Sequence of chain 1.F:
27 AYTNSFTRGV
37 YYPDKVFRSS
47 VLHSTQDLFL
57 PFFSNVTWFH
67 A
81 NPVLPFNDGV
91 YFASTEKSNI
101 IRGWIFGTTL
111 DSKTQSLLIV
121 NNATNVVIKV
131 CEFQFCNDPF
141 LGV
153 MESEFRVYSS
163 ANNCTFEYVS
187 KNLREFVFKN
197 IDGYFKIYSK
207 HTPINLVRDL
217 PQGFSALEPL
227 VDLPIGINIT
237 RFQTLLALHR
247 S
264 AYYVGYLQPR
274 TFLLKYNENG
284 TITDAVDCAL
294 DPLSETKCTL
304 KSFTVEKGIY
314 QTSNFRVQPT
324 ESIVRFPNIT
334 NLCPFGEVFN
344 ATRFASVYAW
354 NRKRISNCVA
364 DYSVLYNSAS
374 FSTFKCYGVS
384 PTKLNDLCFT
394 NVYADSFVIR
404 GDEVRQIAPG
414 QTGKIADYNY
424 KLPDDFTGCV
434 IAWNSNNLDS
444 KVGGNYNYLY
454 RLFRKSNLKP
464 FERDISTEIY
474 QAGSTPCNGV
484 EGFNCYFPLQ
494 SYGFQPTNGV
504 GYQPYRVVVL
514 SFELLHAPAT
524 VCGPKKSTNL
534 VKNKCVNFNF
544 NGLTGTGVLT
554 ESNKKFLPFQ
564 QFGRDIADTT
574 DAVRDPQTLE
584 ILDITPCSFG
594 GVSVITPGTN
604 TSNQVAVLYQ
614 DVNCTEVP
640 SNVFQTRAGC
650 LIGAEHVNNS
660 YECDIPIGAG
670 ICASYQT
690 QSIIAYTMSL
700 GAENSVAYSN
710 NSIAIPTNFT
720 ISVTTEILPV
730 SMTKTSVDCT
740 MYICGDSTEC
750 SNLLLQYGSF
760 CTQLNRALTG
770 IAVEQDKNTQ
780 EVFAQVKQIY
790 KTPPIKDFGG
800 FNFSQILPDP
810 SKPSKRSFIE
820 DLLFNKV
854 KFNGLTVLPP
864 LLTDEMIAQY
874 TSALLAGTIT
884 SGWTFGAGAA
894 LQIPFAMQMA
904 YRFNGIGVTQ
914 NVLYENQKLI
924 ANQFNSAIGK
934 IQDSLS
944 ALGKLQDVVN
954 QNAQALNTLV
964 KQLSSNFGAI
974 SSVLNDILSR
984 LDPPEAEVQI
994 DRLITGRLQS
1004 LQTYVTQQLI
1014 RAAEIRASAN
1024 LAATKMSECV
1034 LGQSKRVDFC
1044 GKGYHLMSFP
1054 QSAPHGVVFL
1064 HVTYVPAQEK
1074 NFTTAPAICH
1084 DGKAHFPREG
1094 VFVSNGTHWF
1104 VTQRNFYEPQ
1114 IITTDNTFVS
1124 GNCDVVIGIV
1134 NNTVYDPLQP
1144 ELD

The small molecule below binds the protein below.
Small molecule (SMILES): CC(=O)N[C@H]1[C@H](O[C@H]2[C@H](O)[C@@H](NC(C)=O)CO[C@@H]2CO)O[C@H](CO)[C@@H](O)[C@@H]1O

Binding-site contacts:
Ligand atom C1 contacts residue ASN343 of chain 1.F at 1.4 Å.
Ligand atom C7 contacts residue ASN343 of chain 1.F at 3.8 Å.
Ligand atom N2 contacts residue PHE342 of chain 1.F at 4.3 Å.
Ligand atom C8 contacts residue PHE342 of chain 1.F at 3.4 Å (hydrophobic).
Ligand atom C7 contacts residue PHE342 of chain 1.F at 4.4 Å (hydrophobic).
Ligand atom O5 contacts residue ASN343 of chain 1.F at 2.3 Å (h-bond).
Ligand atom O7 contacts residue ASN343 of chain 1.F at 4.2 Å.
Ligand atom C3 contacts residue ASN343 of chain 1.F at 3.8 Å.
Ligand atom N2 contacts residue ASN343 of chain 1.F at 2.9 Å (h-bond).
Ligand atom C4 contacts residue ASN343 of chain 1.F at 4.3 Å.
Ligand atom C5 contacts residue ASN343 of chain 1.F at 3.6 Å.
Ligand atom C2 contacts residue ASN343 of chain 1.F at 2.5 Å.